Sequence of chain 55.H:
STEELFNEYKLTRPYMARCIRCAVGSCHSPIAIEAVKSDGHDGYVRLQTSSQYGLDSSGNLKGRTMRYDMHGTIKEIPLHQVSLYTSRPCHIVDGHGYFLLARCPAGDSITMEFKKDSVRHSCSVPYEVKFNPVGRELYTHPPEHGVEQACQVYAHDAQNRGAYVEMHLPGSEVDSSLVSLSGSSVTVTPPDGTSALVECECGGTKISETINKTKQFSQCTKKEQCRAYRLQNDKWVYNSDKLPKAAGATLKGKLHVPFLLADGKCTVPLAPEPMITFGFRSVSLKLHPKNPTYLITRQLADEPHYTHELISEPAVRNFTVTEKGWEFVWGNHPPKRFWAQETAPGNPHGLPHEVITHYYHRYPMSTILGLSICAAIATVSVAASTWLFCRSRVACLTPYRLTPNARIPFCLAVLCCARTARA

Binding-site contacts:
Ligand atom C6 contacts residue SER284 of chain 55.H at 3.5 Å.
Ligand atom O6 contacts residue ASN318 of chain 55.H at 2.6 Å (h-bond).
Ligand atom O6 contacts residue SER284 of chain 55.H at 2.6 Å (h-bond).
Ligand atom C6 contacts residue ASN318 of chain 55.H at 3.2 Å.

This protein binds this small molecule.
Small molecule (SMILES): CC(=O)N[C@@H]1[C@@H](O)[C@H](O)[C@@H](CO)O[C@H]1O